This protein binds this small molecule.
Small molecule (SMILES): CC(=O)N[C@H]1[C@H](O[C@H]2[C@H](O)[C@@H](NC(C)=O)CO[C@@H]2CO)O[C@H](CO)[C@@H](O)[C@@H]1O

Binding-site contacts:
Ligand atom C7 contacts residue ASN267 of chain 2.A at 4.4 Å.
Ligand atom C7 contacts residue NAG1 of chain 2.G at 4.5 Å.
Ligand atom C1 contacts residue PRO296 of chain 2.A at 4.1 Å (hydrophobic).
Ligand atom C2 contacts residue ASN451 of chain 2.A at 2.3 Å.
Ligand atom O5 contacts residue ASN451 of chain 2.A at 2.4 Å (h-bond).
Ligand atom C8 contacts residue SER450 of chain 2.A at 4.1 Å.
Ligand atom O5 contacts residue PRO296 of chain 2.A at 3.8 Å.
Ligand atom C6 contacts residue PRO296 of chain 2.A at 4.4 Å (hydrophobic).
Ligand atom C8 contacts residue NAG1 of chain 2.G at 3.7 Å.
Ligand atom O7 contacts residue ASN451 of chain 2.A at 3.8 Å.
Ligand atom O7 contacts residue ASN267 of chain 2.A at 4.2 Å.
Ligand atom C5 contacts residue PRO296 of chain 2.A at 4.3 Å (hydrophobic).
Ligand atom C5 contacts residue ASN451 of chain 2.A at 3.6 Å.
Ligand atom C8 contacts residue ASN267 of chain 2.A at 4.2 Å.
Ligand atom C1 contacts residue ASN451 of chain 2.A at 1.4 Å.
Ligand atom N2 contacts residue ASN451 of chain 2.A at 2.8 Å (h-bond).
Ligand atom C3 contacts residue ASN451 of chain 2.A at 3.6 Å.
Ligand atom O7 contacts residue NAG1 of chain 2.G at 4.2 Å.
Ligand atom C4 contacts residue ASN451 of chain 2.A at 4.2 Å.
Ligand atom C8 contacts residue VAL449 of chain 2.A at 3.7 Å (hydrophobic).
Ligand atom C8 contacts residue ASN451 of chain 2.A at 4.2 Å.
Ligand atom O6 contacts residue LEU270 of chain 2.A at 4.1 Å.
Ligand atom C7 contacts residue ASN451 of chain 2.A at 3.5 Å.

Sequence of chain 2.A:
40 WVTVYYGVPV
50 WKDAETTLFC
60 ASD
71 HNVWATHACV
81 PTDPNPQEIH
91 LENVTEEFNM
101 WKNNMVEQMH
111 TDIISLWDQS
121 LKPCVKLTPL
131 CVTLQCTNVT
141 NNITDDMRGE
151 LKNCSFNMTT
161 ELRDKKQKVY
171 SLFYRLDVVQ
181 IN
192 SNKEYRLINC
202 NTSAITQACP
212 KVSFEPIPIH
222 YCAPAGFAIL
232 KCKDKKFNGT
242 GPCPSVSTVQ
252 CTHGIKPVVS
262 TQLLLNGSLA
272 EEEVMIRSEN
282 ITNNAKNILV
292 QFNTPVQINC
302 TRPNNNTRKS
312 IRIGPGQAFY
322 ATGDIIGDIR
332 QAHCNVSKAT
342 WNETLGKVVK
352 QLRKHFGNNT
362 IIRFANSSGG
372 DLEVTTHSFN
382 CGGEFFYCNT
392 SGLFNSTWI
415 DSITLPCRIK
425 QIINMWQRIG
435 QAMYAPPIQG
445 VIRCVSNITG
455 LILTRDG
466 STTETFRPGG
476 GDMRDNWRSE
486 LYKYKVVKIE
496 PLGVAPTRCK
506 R